Binding-site contacts:
Ligand atom O7 contacts residue SER343 of chain 38.F at 4.3 Å.
Ligand atom C3 contacts residue ASN358 of chain 38.F at 3.8 Å.
Ligand atom O7 contacts residue SER345 of chain 38.F at 4.2 Å.
Ligand atom C1 contacts residue ASN358 of chain 38.F at 1.4 Å.
Ligand atom C5 contacts residue ASN358 of chain 38.F at 3.6 Å.
Ligand atom O5 contacts residue ASN358 of chain 38.F at 2.4 Å (h-bond).
Ligand atom N2 contacts residue ASN358 of chain 38.F at 2.9 Å (h-bond).
Ligand atom C4 contacts residue ASN358 of chain 38.F at 4.2 Å.
Ligand atom C7 contacts residue ASN358 of chain 38.F at 3.4 Å.
Ligand atom C2 contacts residue ASN358 of chain 38.F at 2.5 Å.
Ligand atom O7 contacts residue ASN358 of chain 38.F at 3.3 Å (h-bond).

A small-molecule ligand and the protein it binds are described below.
Small molecule (SMILES): CC(=O)N[C@@H]1[C@@H](O)[C@H](O)[C@@H](CO)O[C@H]1O

Sequence of chain 38.F:
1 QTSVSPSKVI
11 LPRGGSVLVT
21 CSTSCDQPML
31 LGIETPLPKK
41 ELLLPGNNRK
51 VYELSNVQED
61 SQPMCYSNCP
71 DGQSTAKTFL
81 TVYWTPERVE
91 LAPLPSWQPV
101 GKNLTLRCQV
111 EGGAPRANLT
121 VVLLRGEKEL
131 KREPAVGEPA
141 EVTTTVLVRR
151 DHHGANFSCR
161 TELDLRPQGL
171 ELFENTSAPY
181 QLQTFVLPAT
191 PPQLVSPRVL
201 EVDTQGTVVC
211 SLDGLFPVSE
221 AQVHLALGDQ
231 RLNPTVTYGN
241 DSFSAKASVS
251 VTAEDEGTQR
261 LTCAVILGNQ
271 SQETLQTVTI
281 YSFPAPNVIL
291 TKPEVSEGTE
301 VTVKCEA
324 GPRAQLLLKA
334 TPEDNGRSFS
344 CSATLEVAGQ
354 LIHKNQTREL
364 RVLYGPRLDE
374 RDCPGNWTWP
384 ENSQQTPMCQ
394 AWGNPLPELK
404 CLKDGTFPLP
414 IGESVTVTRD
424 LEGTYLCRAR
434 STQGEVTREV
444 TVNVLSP